Sequence of chain 1.E:
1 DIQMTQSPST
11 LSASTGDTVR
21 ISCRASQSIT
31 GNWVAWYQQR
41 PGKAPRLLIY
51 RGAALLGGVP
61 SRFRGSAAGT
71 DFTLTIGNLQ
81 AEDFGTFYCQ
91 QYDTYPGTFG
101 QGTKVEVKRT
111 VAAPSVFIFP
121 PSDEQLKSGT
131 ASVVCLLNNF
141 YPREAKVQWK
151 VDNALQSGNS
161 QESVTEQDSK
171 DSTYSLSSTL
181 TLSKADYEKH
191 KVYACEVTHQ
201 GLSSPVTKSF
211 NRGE

Sequence of chain 1.K:
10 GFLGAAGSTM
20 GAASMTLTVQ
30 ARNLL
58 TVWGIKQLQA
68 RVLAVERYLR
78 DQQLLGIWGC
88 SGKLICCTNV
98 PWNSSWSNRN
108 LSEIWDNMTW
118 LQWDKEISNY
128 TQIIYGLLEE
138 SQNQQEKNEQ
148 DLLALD

This protein binds this small molecule.
Small molecule (SMILES): CC(=O)N[C@H]1[C@H](O[C@H]2[C@H](O)[C@@H](NC(C)=O)CO[C@@H]2CO)O[C@H](CO)[C@@H](O)[C@@H]1O

Binding-site contacts:
Ligand atom O5 contacts residue SER102 of chain 1.K at 3.4 Å (h-bond).
Ligand atom C8 contacts residue ALA68 of chain 1.E at 3.6 Å (hydrophobic).
Ligand atom C1 contacts residue ASN100 of chain 1.K at 1.4 Å.
Ligand atom C7 contacts residue ASN100 of chain 1.K at 3.7 Å.
Ligand atom C1 contacts residue SER102 of chain 1.K at 3.3 Å.
Ligand atom C5 contacts residue SER102 of chain 1.K at 3.7 Å.
Ligand atom O5 contacts residue ASN100 of chain 1.K at 2.3 Å (h-bond).
Ligand atom C8 contacts residue ASN100 of chain 1.K at 4.2 Å.
Ligand atom C4 contacts residue ASN100 of chain 1.K at 4.2 Å.
Ligand atom C3 contacts residue ASN100 of chain 1.K at 3.8 Å.
Ligand atom O5 contacts residue TRP103 of chain 1.K at 4.5 Å.
Ligand atom C5 contacts residue ASN100 of chain 1.K at 3.6 Å.
Ligand atom C2 contacts residue ASN100 of chain 1.K at 2.5 Å.
Ligand atom O6 contacts residue SER102 of chain 1.K at 3.9 Å.
Ligand atom N2 contacts residue ASN100 of chain 1.K at 2.9 Å (h-bond).
Ligand atom O7 contacts residue ASN100 of chain 1.K at 4.1 Å.
Ligand atom C6 contacts residue SER102 of chain 1.K at 4.4 Å.